The small molecule below binds the protein below.
Small molecule (SMILES): OCc1ccc(Br)cc1

Sequence of chain 1.A:
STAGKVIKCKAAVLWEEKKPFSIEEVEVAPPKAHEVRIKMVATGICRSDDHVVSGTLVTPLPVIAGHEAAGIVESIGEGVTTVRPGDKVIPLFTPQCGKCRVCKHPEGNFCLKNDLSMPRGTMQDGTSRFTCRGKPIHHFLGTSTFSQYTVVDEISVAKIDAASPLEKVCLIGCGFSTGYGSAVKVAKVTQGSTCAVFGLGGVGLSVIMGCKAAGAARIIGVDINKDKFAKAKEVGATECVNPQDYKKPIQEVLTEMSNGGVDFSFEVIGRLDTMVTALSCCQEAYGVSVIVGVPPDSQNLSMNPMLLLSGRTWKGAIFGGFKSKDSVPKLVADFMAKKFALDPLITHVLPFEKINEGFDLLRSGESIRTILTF

Binding-site contacts:
Ligand atom BR4 contacts residue MET306 of chain 1.A at 4.0 Å.
Ligand atom O1 contacts residue ZN1 of chain 1.I at 2.2 Å.
Ligand atom O1 contacts residue NAI1 of chain 1.K at 3.0 Å.
Ligand atom C1 contacts residue LEU141 of chain 1.B at 4.3 Å (hydrophobic).
Ligand atom C4 contacts residue VAL294 of chain 1.B at 3.6 Å (hydrophobic).
Ligand atom C7 contacts residue LEU141 of chain 1.B at 4.3 Å (hydrophobic).
Ligand atom C7 contacts residue CYS174 of chain 1.B at 4.1 Å (hydrophobic).
Ligand atom O1 contacts residue HIS67 of chain 1.B at 3.2 Å (h-bond).
Ligand atom C5 contacts residue SER48 of chain 1.B at 4.4 Å.
Ligand atom C6 contacts residue LEU57 of chain 1.B at 4.0 Å (hydrophobic).
Ligand atom C4 contacts residue LEU116 of chain 1.B at 3.6 Å (hydrophobic).
Ligand atom C6 contacts residue LEU141 of chain 1.B at 3.9 Å (hydrophobic).
Ligand atom O1 contacts residue CYS46 of chain 1.B at 3.6 Å.
Ligand atom BR4 contacts residue LEU309 of chain 1.A at 3.6 Å.
Ligand atom C2 contacts residue NAI1 of chain 1.K at 3.5 Å.
Ligand atom C2 contacts residue PHE93 of chain 1.B at 3.8 Å (hydrophobic).
Ligand atom BR4 contacts residue ILE318 of chain 1.B at 4.1 Å.
Ligand atom C7 contacts residue PHE93 of chain 1.B at 3.9 Å (hydrophobic).
Ligand atom C7 contacts residue ZN1 of chain 1.I at 3.2 Å.
Ligand atom C3 contacts residue LEU116 of chain 1.B at 3.8 Å (hydrophobic).
Ligand atom C6 contacts residue SER48 of chain 1.B at 3.6 Å.
Ligand atom C5 contacts residue LEU57 of chain 1.B at 3.9 Å (hydrophobic).
Ligand atom C3 contacts residue NAI1 of chain 1.K at 3.7 Å.
Ligand atom BR4 contacts residue VAL294 of chain 1.B at 4.0 Å.
Ligand atom BR4 contacts residue LEU116 of chain 1.B at 3.8 Å.
Ligand atom C2 contacts residue VAL294 of chain 1.B at 4.3 Å (hydrophobic).
Ligand atom C1 contacts residue NAI1 of chain 1.K at 4.2 Å.
Ligand atom C5 contacts residue LEU116 of chain 1.B at 3.9 Å (hydrophobic).
Ligand atom C3 contacts residue VAL294 of chain 1.B at 3.7 Å (hydrophobic).
Ligand atom C7 contacts residue HIS67 of chain 1.B at 3.3 Å.
Ligand atom C1 contacts residue SER48 of chain 1.B at 3.4 Å.
Ligand atom C2 contacts residue SER48 of chain 1.B at 4.1 Å.
Ligand atom O1 contacts residue CYS174 of chain 1.B at 3.5 Å (h-bond).
Ligand atom C3 contacts residue ILE318 of chain 1.B at 4.0 Å (hydrophobic).
Ligand atom C1 contacts residue PHE93 of chain 1.B at 4.0 Å (hydrophobic).
Ligand atom C7 contacts residue SER48 of chain 1.B at 3.3 Å.
Ligand atom O1 contacts residue SER48 of chain 1.B at 2.5 Å (h-bond).
Ligand atom C7 contacts residue NAI1 of chain 1.K at 3.9 Å.
Ligand atom C5 contacts residue VAL294 of chain 1.B at 4.0 Å (hydrophobic).
Ligand atom C2 contacts residue LEU116 of chain 1.B at 4.4 Å (hydrophobic).

Sequence of chain 1.B:
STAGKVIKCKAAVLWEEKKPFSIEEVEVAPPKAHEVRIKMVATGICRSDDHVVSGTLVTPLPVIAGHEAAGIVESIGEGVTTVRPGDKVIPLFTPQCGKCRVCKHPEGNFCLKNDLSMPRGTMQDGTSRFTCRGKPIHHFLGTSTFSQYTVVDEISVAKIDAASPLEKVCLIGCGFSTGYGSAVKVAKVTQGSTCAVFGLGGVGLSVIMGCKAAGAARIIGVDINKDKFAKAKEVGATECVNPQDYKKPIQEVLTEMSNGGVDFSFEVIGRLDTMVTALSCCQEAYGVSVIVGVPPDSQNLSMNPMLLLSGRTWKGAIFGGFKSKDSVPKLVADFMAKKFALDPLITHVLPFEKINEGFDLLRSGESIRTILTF